Binding-site contacts:
Ligand atom OAF contacts residue GLU378 of chain 1.E at 3.3 Å (salt-bridge).
Ligand atom OAF contacts residue LYS291 of chain 1.E at 3.3 Å (salt-bridge).
Ligand atom CAB contacts residue ALA377 of chain 1.E at 3.6 Å (hydrophobic).
Ligand atom CAH contacts residue PHE315 of chain 1.E at 3.7 Å (hydrophobic).
Ligand atom NAO contacts residue CO31 of chain 1.TA at 3.2 Å (h-bond).
Ligand atom CAI contacts residue LYS303 of chain 1.E at 3.7 Å.
Ligand atom NAN contacts residue ALA494 of chain 1.E at 3.7 Å.
Ligand atom OAF contacts residue ASP376 of chain 1.E at 3.0 Å (salt-bridge).
Ligand atom CAT contacts residue GLY406 of chain 1.E at 3.7 Å.
Ligand atom NAO contacts residue ASP376 of chain 1.E at 3.3 Å (salt-bridge).
Ligand atom C contacts residue ASP376 of chain 1.E at 3.2 Å.
Ligand atom OAF contacts residue CO31 of chain 1.TA at 2.6 Å (h-bond).
Ligand atom NAO contacts residue ZN1 of chain 1.UA at 3.3 Å.
Ligand atom NAO contacts residue LEU404 of chain 1.E at 3.0 Å (h-bond).
Ligand atom CAB contacts residue ARG380 of chain 1.E at 3.5 Å.
Ligand atom O contacts residue LYS303 of chain 1.E at 2.8 Å (salt-bridge).
Ligand atom CAJ contacts residue GLY406 of chain 1.E at 3.3 Å.
Ligand atom OAF contacts residue ZN1 of chain 1.UA at 2.5 Å.
Ligand atom CAL contacts residue GLY406 of chain 1.E at 3.4 Å.
Ligand atom NAO contacts residue ZN1 of chain 1.SA at 3.4 Å.
Ligand atom CAH contacts residue ALA494 of chain 1.E at 3.4 Å (hydrophobic).
Ligand atom CAU contacts residue GLY406 of chain 1.E at 3.5 Å.
Ligand atom C contacts residue ZN1 of chain 1.UA at 3.1 Å.
Ligand atom O contacts residue ASP296 of chain 1.E at 3.4 Å (salt-bridge).
Ligand atom O contacts residue ASP376 of chain 1.E at 2.7 Å (salt-bridge).
Ligand atom N contacts residue GLY406 of chain 1.E at 3.7 Å.
Ligand atom OAF contacts residue ZN1 of chain 1.SA at 2.3 Å.
Ligand atom CAA contacts residue ASN374 of chain 1.E at 3.8 Å.
Ligand atom OAF contacts residue ASP296 of chain 1.E at 3.4 Å (salt-bridge).
Ligand atom C contacts residue LYS303 of chain 1.E at 3.8 Å.
Ligand atom OAD contacts residue LEU404 of chain 1.E at 3.7 Å.
Ligand atom OAF contacts residue LEU404 of chain 1.E at 3.8 Å.
Ligand atom CAK contacts residue GLY406 of chain 1.E at 3.8 Å.
Ligand atom NAN contacts residue PHE315 of chain 1.E at 3.8 Å.
Ligand atom N contacts residue THR405 of chain 1.E at 3.6 Å.
Ligand atom CAJ contacts residue LEU404 of chain 1.E at 3.6 Å (hydrophobic).
Ligand atom N contacts residue LEU404 of chain 1.E at 3.1 Å (h-bond).
Ligand atom OAD contacts residue THR405 of chain 1.E at 3.3 Å.
Ligand atom CAC contacts residue SER471 of chain 1.E at 3.5 Å.
Ligand atom O contacts residue ZN1 of chain 1.UA at 2.3 Å.

Sequence of chain 1.E:
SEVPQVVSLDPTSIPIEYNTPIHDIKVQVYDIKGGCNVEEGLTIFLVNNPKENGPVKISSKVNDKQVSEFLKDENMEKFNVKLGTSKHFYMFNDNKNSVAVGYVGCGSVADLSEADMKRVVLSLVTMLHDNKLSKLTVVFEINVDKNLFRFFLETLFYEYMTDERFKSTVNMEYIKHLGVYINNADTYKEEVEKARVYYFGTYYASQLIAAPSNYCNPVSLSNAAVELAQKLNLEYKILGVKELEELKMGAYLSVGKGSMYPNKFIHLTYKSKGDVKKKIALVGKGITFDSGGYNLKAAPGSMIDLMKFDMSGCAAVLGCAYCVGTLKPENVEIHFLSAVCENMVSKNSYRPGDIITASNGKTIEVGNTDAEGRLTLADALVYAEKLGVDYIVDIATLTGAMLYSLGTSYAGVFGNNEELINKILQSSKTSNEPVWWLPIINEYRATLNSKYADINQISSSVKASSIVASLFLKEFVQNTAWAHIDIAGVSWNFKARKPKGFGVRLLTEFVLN

A small-molecule ligand and the protein it binds are described below.
Small molecule (SMILES): CC(C)(C)OC(=O)N[C@H](C(=O)NO)c1ccc(-n2cccn2)cc1